This protein binds this small molecule.
Small molecule (SMILES): C=C[C@]1(C)C[C@@H](OC(=O)CSCCN(CC)CC)[C@]2(C)[C@H](C)CC[C@]3(CCC(=O)[C@H]32)[C@@H](C)[C@@H]1O

Binding-site contacts:
Ligand atom O2 contacts residue ZIT1 of chain 1.L at 3.1 Å (h-bond).
Ligand atom C12 contacts residue ZIT1 of chain 1.L at 4.5 Å.
Ligand atom C18 contacts residue ZIT1 of chain 1.L at 3.6 Å.
Ligand atom C11 contacts residue ZIT1 of chain 1.L at 4.2 Å.